A small-molecule ligand and the protein it binds are described below.
Small molecule (SMILES): CC(=O)N[C@@H]1[C@@H](O)[C@H](O)[C@@H](CO)O[C@H]1O

Sequence of chain 1.A:
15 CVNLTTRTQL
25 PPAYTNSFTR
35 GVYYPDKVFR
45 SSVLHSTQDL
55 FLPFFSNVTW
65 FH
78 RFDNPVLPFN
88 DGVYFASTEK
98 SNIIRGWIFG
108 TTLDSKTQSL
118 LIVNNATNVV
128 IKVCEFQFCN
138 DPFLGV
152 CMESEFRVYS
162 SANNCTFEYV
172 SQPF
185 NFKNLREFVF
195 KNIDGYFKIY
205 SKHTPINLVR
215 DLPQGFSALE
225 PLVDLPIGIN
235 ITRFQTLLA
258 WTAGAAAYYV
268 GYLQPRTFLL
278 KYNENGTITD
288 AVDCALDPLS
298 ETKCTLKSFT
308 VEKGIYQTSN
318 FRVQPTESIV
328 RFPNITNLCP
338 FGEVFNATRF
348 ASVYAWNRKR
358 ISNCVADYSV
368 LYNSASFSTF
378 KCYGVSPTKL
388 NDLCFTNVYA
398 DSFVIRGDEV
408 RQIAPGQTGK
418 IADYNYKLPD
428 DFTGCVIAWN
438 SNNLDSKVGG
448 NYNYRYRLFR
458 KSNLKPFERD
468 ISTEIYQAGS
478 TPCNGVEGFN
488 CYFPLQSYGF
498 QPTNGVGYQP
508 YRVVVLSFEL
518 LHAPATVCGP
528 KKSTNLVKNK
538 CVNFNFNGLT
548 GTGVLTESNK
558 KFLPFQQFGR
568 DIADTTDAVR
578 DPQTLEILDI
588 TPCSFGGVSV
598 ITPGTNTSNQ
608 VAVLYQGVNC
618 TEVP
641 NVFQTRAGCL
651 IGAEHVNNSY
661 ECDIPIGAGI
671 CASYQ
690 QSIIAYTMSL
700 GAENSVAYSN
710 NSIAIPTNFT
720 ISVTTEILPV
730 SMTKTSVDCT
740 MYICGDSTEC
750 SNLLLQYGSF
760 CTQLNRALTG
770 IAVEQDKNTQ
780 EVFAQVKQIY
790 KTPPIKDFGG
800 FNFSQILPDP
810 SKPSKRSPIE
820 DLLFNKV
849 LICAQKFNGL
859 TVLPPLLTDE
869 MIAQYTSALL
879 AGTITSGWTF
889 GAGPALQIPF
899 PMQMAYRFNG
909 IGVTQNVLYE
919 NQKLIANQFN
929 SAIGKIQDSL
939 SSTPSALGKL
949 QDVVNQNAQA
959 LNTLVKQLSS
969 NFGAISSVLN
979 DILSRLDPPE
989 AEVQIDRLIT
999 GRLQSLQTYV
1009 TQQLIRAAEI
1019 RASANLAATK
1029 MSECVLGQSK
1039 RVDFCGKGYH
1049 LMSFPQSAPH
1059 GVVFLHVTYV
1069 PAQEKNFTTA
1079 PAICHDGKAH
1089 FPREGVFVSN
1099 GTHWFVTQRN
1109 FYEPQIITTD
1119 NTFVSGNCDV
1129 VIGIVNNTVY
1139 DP

Sequence of chain 1.E:
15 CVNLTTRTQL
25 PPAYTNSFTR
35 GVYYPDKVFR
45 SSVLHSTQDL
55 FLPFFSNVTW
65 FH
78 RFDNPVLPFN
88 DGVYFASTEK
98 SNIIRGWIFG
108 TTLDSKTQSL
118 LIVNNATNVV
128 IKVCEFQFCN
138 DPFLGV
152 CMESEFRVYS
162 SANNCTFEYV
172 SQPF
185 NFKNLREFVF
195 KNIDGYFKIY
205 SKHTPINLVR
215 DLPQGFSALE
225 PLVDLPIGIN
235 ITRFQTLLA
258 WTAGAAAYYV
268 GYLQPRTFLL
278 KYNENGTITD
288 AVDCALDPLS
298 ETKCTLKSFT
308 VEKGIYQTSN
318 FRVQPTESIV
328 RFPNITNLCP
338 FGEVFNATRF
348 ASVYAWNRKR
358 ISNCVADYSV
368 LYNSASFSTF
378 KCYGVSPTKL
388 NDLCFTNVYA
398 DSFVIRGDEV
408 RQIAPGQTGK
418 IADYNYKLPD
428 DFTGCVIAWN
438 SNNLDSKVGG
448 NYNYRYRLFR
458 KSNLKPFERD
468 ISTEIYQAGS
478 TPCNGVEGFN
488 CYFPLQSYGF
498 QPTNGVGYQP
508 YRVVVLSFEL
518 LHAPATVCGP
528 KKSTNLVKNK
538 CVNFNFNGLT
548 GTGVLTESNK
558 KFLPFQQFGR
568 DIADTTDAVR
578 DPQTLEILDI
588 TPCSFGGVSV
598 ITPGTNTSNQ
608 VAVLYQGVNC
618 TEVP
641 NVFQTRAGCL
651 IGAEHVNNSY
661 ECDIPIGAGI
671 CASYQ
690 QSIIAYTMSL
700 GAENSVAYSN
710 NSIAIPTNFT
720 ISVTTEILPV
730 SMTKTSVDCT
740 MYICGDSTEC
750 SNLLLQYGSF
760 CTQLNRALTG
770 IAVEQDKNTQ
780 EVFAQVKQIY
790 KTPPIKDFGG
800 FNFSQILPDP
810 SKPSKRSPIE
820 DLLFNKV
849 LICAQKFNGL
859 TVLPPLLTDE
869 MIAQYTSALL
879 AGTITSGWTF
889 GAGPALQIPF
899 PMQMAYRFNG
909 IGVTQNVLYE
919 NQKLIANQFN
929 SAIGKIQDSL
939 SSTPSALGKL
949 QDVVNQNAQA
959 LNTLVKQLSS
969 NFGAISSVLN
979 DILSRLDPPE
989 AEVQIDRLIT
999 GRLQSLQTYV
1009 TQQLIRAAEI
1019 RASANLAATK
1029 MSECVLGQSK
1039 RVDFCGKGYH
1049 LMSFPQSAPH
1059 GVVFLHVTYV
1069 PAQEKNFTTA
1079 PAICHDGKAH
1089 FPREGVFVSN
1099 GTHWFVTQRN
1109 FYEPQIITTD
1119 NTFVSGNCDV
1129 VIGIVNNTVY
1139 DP

Binding-site contacts:
Ligand atom C6 contacts residue THR108 of chain 1.A at 4.2 Å.
Ligand atom O5 contacts residue THR108 of chain 1.A at 4.0 Å.
Ligand atom C4 contacts residue ASN234 of chain 1.A at 4.2 Å.
Ligand atom C8 contacts residue ASN234 of chain 1.A at 4.1 Å.
Ligand atom N2 contacts residue ASN234 of chain 1.A at 2.9 Å (h-bond).
Ligand atom O5 contacts residue ASN234 of chain 1.A at 2.4 Å (h-bond).
Ligand atom C7 contacts residue ASN234 of chain 1.A at 3.4 Å.
Ligand atom O6 contacts residue THR108 of chain 1.A at 3.4 Å.
Ligand atom O7 contacts residue ASN234 of chain 1.A at 3.4 Å (h-bond).
Ligand atom C3 contacts residue ASN234 of chain 1.A at 3.8 Å.
Ligand atom C1 contacts residue ASN234 of chain 1.A at 1.4 Å.
Ligand atom C5 contacts residue ASN234 of chain 1.A at 3.7 Å.
Ligand atom O7 contacts residue GLU465 of chain 1.E at 4.3 Å.
Ligand atom C1 contacts residue THR236 of chain 1.A at 4.3 Å.
Ligand atom C2 contacts residue ASN234 of chain 1.A at 2.5 Å.